Binding-site contacts:
Ligand atom C3 contacts residue ACD1 of chain 1.X at 3.7 Å.
Ligand atom C4 contacts residue ILE419 of chain 1.F at 3.6 Å (hydrophobic).
Ligand atom C3 contacts residue ILE599 of chain 1.F at 3.5 Å (hydrophobic).
Ligand atom C12 contacts residue LEU595 of chain 1.F at 3.9 Å (hydrophobic).
Ligand atom N2 contacts residue ARG591 of chain 1.F at 3.9 Å.
Ligand atom C contacts residue HIS602 of chain 1.F at 3.7 Å.
Ligand atom O1 contacts residue ALA188 of chain 1.F at 3.1 Å (h-bond).
Ligand atom O2 contacts residue ARG296 of chain 1.F at 3.5 Å (salt-bridge).
Ligand atom S1 contacts residue ARG591 of chain 1.F at 3.7 Å.
Ligand atom C14 contacts residue ARG591 of chain 1.F at 3.3 Å.
Ligand atom C6 contacts residue LEU184 of chain 1.F at 3.6 Å (hydrophobic).
Ligand atom C6 contacts residue ALA188 of chain 1.F at 4.1 Å (hydrophobic).
Ligand atom O contacts residue ALA188 of chain 1.F at 3.9 Å.
Ligand atom N1 contacts residue ARG591 of chain 1.F at 3.3 Å (salt-bridge).
Ligand atom O3 contacts residue ARG195 of chain 1.F at 2.9 Å (salt-bridge).
Ligand atom C contacts residue GLY187 of chain 1.F at 3.8 Å.
Ligand atom C3 contacts residue ILE419 of chain 1.F at 3.8 Å (hydrophobic).
Ligand atom O2 contacts residue LYS422 of chain 1.F at 3.6 Å.
Ligand atom C4 contacts residue LEU595 of chain 1.F at 3.8 Å (hydrophobic).
Ligand atom N contacts residue ILE419 of chain 1.F at 4.1 Å.
Ligand atom C2 contacts residue ALA598 of chain 1.F at 3.6 Å (hydrophobic).
Ligand atom C contacts residue ALA598 of chain 1.F at 3.9 Å (hydrophobic).
Ligand atom O1 contacts residue GLY187 of chain 1.F at 3.8 Å.
Ligand atom C1 contacts residue ALA598 of chain 1.F at 3.8 Å (hydrophobic).
Ligand atom C contacts residue THR183 of chain 1.F at 3.4 Å.
Ligand atom C5 contacts residue MET191 of chain 1.F at 4.1 Å (hydrophobic).
Ligand atom C contacts residue LEU184 of chain 1.F at 3.7 Å (hydrophobic).
Ligand atom C2 contacts residue ILE599 of chain 1.F at 3.8 Å (hydrophobic).
Ligand atom O1 contacts residue LEU184 of chain 1.F at 2.4 Å (h-bond).
Ligand atom S1 contacts residue ARG195 of chain 1.F at 2.8 Å (salt-bridge).
Ligand atom O3 contacts residue ARG591 of chain 1.F at 3.3 Å (salt-bridge).
Ligand atom C13 contacts residue MET191 of chain 1.F at 3.7 Å (hydrophobic).
Ligand atom O contacts residue LEU184 of chain 1.F at 3.8 Å.
Ligand atom O contacts residue GLY187 of chain 1.F at 3.3 Å.
Ligand atom O2 contacts residue ARG591 of chain 1.F at 3.9 Å.
Ligand atom O contacts residue ALA598 of chain 1.F at 3.6 Å.
Ligand atom C3 contacts residue LEU595 of chain 1.F at 3.6 Å (hydrophobic).
Ligand atom S contacts residue ARG591 of chain 1.F at 3.8 Å.
Ligand atom C6 contacts residue MET191 of chain 1.F at 3.9 Å (hydrophobic).
Ligand atom C13 contacts residue LEU595 of chain 1.F at 4.0 Å (hydrophobic).

This small molecule binds to this protein.
Small molecule (SMILES): COc1cccc(CNc2ccc(S(=O)(=O)Nc3nc4ccccc4s3)cc2)c1O

Sequence of chain 1.F:
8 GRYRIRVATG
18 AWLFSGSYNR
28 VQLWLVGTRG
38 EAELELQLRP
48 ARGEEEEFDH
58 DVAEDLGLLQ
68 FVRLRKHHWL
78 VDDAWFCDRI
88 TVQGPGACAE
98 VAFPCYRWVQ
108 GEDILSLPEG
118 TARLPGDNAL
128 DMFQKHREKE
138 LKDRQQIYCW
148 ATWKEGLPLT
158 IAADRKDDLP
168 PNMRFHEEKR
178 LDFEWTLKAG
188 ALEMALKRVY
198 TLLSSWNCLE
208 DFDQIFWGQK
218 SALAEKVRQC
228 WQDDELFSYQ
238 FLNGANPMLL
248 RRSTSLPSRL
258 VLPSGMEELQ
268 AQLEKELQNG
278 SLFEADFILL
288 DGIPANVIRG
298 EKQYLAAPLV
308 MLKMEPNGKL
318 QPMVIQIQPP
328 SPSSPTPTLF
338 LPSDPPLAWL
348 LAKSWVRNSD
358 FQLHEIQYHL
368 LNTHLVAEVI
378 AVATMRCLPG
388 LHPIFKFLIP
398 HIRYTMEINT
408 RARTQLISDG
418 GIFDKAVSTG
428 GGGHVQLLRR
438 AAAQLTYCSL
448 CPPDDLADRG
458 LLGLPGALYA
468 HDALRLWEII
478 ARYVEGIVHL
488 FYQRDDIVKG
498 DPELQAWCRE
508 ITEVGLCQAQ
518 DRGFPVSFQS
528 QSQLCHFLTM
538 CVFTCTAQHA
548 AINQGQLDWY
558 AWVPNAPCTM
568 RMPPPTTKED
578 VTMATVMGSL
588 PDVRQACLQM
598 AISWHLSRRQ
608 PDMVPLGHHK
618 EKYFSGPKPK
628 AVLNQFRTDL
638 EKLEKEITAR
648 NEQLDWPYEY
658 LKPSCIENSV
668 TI